A small-molecule ligand and the protein it binds are described below.
Small molecule (SMILES): Nc1ncnc2c1ncn2[C@@H]1O[C@H](CO[P](=O)(O)O[P](=O)(O)NP(=O)(O)O)[C@@H](O)[C@H]1O

Binding-site contacts:
Ligand atom O4' contacts residue ILE1166 of chain 1.L at 3.6 Å.
Ligand atom O1B contacts residue LYS760 of chain 1.L at 3.3 Å.
Ligand atom O1A contacts residue THR761 of chain 1.L at 3.0 Å (h-bond).
Ligand atom C6 contacts residue HIS730 of chain 1.L at 3.4 Å.
Ligand atom O3G contacts residue MET756 of chain 1.L at 3.4 Å.
Ligand atom O3G contacts residue ARG1165 of chain 1.L at 3.6 Å (salt-bridge).
Ligand atom O3A contacts residue GLY759 of chain 1.L at 3.0 Å (h-bond).
Ligand atom O1G contacts residue ARG1165 of chain 1.L at 3.2 Å.
Ligand atom O2A contacts residue THR761 of chain 1.L at 3.3 Å.
Ligand atom O2B contacts residue MG1 of chain 1.R at 2.3 Å.
Ligand atom PA contacts residue GLY759 of chain 1.L at 3.4 Å.
Ligand atom PG contacts residue MG1 of chain 1.R at 3.5 Å.
Ligand atom O2G contacts residue MG1 of chain 1.R at 3.2 Å.
Ligand atom PB contacts residue ARG1165 of chain 1.L at 3.5 Å.
Ligand atom O2B contacts residue THR761 of chain 1.L at 2.4 Å (h-bond).
Ligand atom O5' contacts residue ARG1165 of chain 1.L at 2.6 Å (salt-bridge).
Ligand atom C6 contacts residue TRP800 of chain 1.L at 3.4 Å (hydrophobic).
Ligand atom PG contacts residue ARG1162 of chain 1.L at 3.5 Å.
Ligand atom N3B contacts residue ARG1165 of chain 1.L at 3.1 Å (salt-bridge).
Ligand atom O1G contacts residue GLY757 of chain 1.L at 3.0 Å (h-bond).
Ligand atom O2G contacts residue ARG1162 of chain 1.L at 3.3 Å (salt-bridge).
Ligand atom PG contacts residue GLY757 of chain 1.L at 3.5 Å.
Ligand atom PG contacts residue ARG1165 of chain 1.L at 3.5 Å.
Ligand atom N6 contacts residue HIS730 of chain 1.L at 3.5 Å (h-bond).
Ligand atom O2A contacts residue GLY759 of chain 1.L at 2.5 Å (h-bond).
Ligand atom N3B contacts residue MG1 of chain 1.R at 2.7 Å.
Ligand atom N6 contacts residue TRP800 of chain 1.L at 3.3 Å.
Ligand atom O2G contacts residue MET756 of chain 1.L at 3.5 Å.
Ligand atom O1G contacts residue MET756 of chain 1.L at 3.3 Å.
Ligand atom PA contacts residue THR761 of chain 1.L at 3.4 Å.
Ligand atom O1B contacts residue THR761 of chain 1.L at 3.4 Å (h-bond).
Ligand atom O2A contacts residue VAL762 of chain 1.L at 3.4 Å.
Ligand atom O1B contacts residue MG1 of chain 1.R at 2.5 Å.
Ligand atom PB contacts residue THR761 of chain 1.L at 3.3 Å.
Ligand atom C5' contacts residue ARG1165 of chain 1.L at 3.5 Å.
Ligand atom O3A contacts residue ARG1165 of chain 1.L at 2.7 Å (salt-bridge).
Ligand atom PB contacts residue MG1 of chain 1.R at 2.5 Å.
Ligand atom PA contacts residue ARG1165 of chain 1.L at 3.3 Å.
Ligand atom O1G contacts residue ARG1162 of chain 1.L at 2.5 Å (salt-bridge).
Ligand atom O3G contacts residue GLY757 of chain 1.L at 2.8 Å (h-bond).

Sequence of chain 1.L:
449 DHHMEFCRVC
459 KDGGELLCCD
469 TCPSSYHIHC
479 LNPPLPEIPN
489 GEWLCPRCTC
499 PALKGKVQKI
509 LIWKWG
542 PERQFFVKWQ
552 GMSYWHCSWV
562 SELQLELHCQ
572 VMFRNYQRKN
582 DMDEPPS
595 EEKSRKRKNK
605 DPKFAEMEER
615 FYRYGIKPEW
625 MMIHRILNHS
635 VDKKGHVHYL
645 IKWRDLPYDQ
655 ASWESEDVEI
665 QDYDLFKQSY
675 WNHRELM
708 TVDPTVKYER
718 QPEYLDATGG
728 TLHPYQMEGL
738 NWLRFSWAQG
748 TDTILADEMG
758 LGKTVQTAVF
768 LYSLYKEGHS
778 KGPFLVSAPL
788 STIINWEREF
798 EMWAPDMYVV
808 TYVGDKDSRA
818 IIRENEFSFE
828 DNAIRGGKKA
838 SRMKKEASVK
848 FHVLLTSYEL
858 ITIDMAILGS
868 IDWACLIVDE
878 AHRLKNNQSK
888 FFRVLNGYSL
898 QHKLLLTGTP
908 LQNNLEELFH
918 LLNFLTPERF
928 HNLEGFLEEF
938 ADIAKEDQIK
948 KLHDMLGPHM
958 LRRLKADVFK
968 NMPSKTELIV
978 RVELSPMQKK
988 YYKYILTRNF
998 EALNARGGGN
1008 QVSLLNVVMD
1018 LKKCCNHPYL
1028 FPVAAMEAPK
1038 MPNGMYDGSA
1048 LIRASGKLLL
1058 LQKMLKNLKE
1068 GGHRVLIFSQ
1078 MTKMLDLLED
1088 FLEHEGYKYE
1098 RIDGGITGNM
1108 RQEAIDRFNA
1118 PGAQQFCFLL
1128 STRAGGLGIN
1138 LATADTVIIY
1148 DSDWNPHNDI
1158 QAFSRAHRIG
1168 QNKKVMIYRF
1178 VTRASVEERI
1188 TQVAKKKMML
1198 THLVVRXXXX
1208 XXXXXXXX